Binding-site contacts:
Ligand atom C4 contacts residue ARG247 of chain 1.A at 3.5 Å.
Ligand atom C4 contacts residue SER246 of chain 1.A at 4.0 Å.
Ligand atom C6 contacts residue SER246 of chain 1.A at 3.4 Å.
Ligand atom C6 contacts residue CYS248 of chain 1.A at 4.2 Å (hydrophobic).
Ligand atom N3 contacts residue SER246 of chain 1.A at 4.4 Å.
Ligand atom C8 contacts residue SER246 of chain 1.A at 4.4 Å.
Ligand atom C2 contacts residue ARG247 of chain 1.A at 3.9 Å.
Ligand atom N1 contacts residue ARG247 of chain 1.A at 3.9 Å.
Ligand atom N3 contacts residue CYS248 of chain 1.A at 4.2 Å.
Ligand atom N9 contacts residue ARG247 of chain 1.A at 3.7 Å.
Ligand atom N3 contacts residue ARG247 of chain 1.A at 3.4 Å.
Ligand atom C5 contacts residue SER246 of chain 1.A at 3.4 Å.
Ligand atom O6 contacts residue CYS248 of chain 1.A at 4.4 Å.
Ligand atom C5 contacts residue ARG247 of chain 1.A at 4.2 Å.
Ligand atom N7 contacts residue SER246 of chain 1.A at 3.7 Å.
Ligand atom N1 contacts residue CYS248 of chain 1.A at 2.9 Å (h-bond).
Ligand atom O6 contacts residue SER246 of chain 1.A at 3.5 Å (h-bond).
Ligand atom S2 contacts residue ARG247 of chain 1.A at 3.9 Å.
Ligand atom S2 contacts residue CYS248 of chain 1.A at 2.0 Å (h-bond).
Ligand atom C2 contacts residue CYS248 of chain 1.A at 2.9 Å (hydrophobic).
Ligand atom C2 contacts residue SER246 of chain 1.A at 4.3 Å.
Ligand atom N1 contacts residue SER246 of chain 1.A at 3.9 Å.
Ligand atom C8 contacts residue ARG247 of chain 1.A at 4.3 Å.
Ligand atom C6 contacts residue ARG247 of chain 1.A at 4.4 Å.

Sequence of chain 1.A:
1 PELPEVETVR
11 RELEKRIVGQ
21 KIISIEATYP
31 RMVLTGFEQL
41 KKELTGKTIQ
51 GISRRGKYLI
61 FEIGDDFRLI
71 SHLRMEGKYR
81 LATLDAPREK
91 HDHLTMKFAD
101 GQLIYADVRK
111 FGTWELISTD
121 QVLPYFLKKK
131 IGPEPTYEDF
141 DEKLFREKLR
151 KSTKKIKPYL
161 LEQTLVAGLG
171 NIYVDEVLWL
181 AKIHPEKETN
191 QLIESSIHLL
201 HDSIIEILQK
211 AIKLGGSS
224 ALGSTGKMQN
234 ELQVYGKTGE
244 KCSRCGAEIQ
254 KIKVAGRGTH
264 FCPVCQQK

A protein and the small-molecule ligand that binds it are described below.
Small molecule (SMILES): O=c1[nH]c(S)nc2[nH]cnc12